Binding-site contacts:
Ligand atom C6 contacts residue TYR118 of chain 2.A at 3.9 Å (hydrophobic).
Ligand atom C8 contacts residue LEU117 of chain 2.A at 3.9 Å (hydrophobic).
Ligand atom N9 contacts residue LEU117 of chain 2.A at 4.0 Å.
Ligand atom N3 contacts residue TYR118 of chain 2.A at 3.9 Å.
Ligand atom N7 contacts residue LEU117 of chain 2.A at 3.9 Å.
Ligand atom N6 contacts residue TYR118 of chain 2.A at 4.4 Å.
Ligand atom C2 contacts residue TYR118 of chain 2.A at 3.6 Å (hydrophobic).
Ligand atom N1 contacts residue TYR118 of chain 2.A at 3.8 Å.
Ligand atom N8 contacts residue ALA108 of chain 2.A at 3.7 Å.
Ligand atom C5 contacts residue LEU117 of chain 2.A at 4.1 Å (hydrophobic).
Ligand atom N8 contacts residue LEU117 of chain 2.A at 4.3 Å.
Ligand atom C4 contacts residue LEU117 of chain 2.A at 4.1 Å (hydrophobic).
Ligand atom C5 contacts residue TYR118 of chain 2.A at 4.3 Å (hydrophobic).
Ligand atom C4 contacts residue TYR118 of chain 2.A at 4.3 Å (hydrophobic).

The protein below binds the small molecule below.
Small molecule (SMILES): Nc1nc2c(N)ncnc2[nH]1

Sequence of chain 2.A:
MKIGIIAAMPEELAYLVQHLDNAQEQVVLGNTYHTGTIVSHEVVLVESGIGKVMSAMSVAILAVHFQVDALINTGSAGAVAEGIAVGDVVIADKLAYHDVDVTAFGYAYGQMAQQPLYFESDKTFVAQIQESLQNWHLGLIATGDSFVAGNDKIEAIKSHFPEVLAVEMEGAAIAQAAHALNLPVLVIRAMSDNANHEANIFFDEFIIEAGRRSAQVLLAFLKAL